A small-molecule ligand and the protein it binds are described below.
Small molecule (SMILES): CC(=O)N[C@H]1[C@H](O[C@H]2[C@H](O)[C@@H](NC(C)=O)CO[C@@H]2CO)O[C@H](CO)[C@@H](O)[C@@H]1O

Binding-site contacts:
Ligand atom O5 contacts residue ASN231 of chain 1.E at 2.5 Å (h-bond).
Ligand atom C8 contacts residue ASN231 of chain 1.E at 4.4 Å.
Ligand atom C5 contacts residue ASN231 of chain 1.E at 3.8 Å.
Ligand atom C2 contacts residue THR233 of chain 1.E at 3.9 Å.
Ligand atom O7 contacts residue ASN231 of chain 1.E at 3.1 Å (h-bond).
Ligand atom C1 contacts residue THR233 of chain 1.E at 3.6 Å.
Ligand atom C3 contacts residue ASN231 of chain 1.E at 3.9 Å.
Ligand atom C4 contacts residue ASN231 of chain 1.E at 4.4 Å.
Ligand atom C8 contacts residue PRO235 of chain 1.E at 4.0 Å (hydrophobic).
Ligand atom C7 contacts residue ASN231 of chain 1.E at 3.2 Å.
Ligand atom O7 contacts residue HIS348 of chain 1.E at 3.8 Å.
Ligand atom C5 contacts residue GLY234 of chain 1.E at 4.5 Å.
Ligand atom N2 contacts residue THR233 of chain 1.E at 3.6 Å (h-bond).
Ligand atom C2 contacts residue ASN231 of chain 1.E at 2.5 Å.
Ligand atom C8 contacts residue SER271 of chain 1.E at 3.2 Å.
Ligand atom C1 contacts residue ASN231 of chain 1.E at 1.5 Å.
Ligand atom C3 contacts residue THR233 of chain 1.E at 3.9 Å.
Ligand atom O6 contacts residue PRO235 of chain 1.E at 3.8 Å.
Ligand atom N2 contacts residue ASN231 of chain 1.E at 3.0 Å (h-bond).
Ligand atom O6 contacts residue GLY234 of chain 1.E at 3.9 Å.

Sequence of chain 1.E:
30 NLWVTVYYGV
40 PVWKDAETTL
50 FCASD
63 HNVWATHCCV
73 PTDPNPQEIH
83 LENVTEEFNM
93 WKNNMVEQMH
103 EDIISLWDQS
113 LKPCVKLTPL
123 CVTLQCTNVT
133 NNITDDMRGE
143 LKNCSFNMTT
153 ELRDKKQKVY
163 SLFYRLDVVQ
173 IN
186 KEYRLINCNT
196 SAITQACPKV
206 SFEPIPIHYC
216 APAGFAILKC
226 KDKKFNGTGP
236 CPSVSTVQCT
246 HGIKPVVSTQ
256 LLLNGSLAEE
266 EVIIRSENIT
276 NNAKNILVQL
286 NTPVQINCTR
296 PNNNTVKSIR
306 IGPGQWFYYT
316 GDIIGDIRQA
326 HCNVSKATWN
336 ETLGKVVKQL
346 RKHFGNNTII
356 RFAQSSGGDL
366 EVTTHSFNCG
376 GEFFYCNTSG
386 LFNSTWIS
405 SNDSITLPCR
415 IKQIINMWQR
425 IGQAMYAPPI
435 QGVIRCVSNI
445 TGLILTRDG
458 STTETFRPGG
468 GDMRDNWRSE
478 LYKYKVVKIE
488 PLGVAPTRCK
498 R